The protein below binds the small molecule below.
Small molecule (SMILES): CCCCCC(=O)O

Sequence of chain 1.A:
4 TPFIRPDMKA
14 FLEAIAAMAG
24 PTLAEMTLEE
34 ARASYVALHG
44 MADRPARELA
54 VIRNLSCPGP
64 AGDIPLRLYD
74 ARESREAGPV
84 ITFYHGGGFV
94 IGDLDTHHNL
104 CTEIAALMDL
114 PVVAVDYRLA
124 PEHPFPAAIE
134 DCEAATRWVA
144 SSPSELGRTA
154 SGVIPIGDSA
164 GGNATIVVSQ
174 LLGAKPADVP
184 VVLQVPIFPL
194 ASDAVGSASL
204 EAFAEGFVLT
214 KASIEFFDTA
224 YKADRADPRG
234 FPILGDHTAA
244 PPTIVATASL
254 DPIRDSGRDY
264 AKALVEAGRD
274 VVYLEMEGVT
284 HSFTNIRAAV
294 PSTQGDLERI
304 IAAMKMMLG

Binding-site contacts:
Ligand atom CB contacts residue LYS265 of chain 1.A at 3.2 Å.
Ligand atom O contacts residue LYS265 of chain 1.A at 4.3 Å.
Ligand atom OXT contacts residue LYS265 of chain 1.A at 3.9 Å.
Ligand atom C contacts residue LYS265 of chain 1.A at 3.6 Å.
Ligand atom CD contacts residue LYS265 of chain 1.A at 4.2 Å.
Ligand atom CA contacts residue LYS265 of chain 1.A at 3.4 Å.
Ligand atom CG contacts residue LYS265 of chain 1.A at 4.1 Å.